Sequence of chain 1.B:
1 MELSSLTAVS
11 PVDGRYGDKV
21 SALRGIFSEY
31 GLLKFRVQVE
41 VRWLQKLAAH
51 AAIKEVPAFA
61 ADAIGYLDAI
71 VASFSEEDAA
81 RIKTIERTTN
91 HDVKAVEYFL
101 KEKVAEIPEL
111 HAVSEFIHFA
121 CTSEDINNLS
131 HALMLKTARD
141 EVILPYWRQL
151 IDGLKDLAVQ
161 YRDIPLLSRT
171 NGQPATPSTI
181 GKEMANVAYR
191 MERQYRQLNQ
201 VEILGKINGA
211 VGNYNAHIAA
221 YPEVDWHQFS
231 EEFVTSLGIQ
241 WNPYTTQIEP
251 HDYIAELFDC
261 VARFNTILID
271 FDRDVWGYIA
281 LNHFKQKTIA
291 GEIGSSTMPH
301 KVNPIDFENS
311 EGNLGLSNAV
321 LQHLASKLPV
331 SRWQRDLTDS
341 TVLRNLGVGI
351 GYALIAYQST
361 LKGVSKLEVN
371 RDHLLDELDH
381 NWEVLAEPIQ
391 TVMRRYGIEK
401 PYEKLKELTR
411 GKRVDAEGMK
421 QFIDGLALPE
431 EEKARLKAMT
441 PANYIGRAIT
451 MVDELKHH

Binding-site contacts:
Ligand atom C contacts residue SER295 of chain 2.A at 3.8 Å.
Ligand atom C5 contacts residue GLN247 of chain 2.B at 3.5 Å.
Ligand atom C6 contacts residue SER123 of chain 2.B at 3.4 Å.
Ligand atom OXT contacts residue SER295 of chain 2.A at 3.9 Å.
Ligand atom C5 contacts residue SER295 of chain 2.A at 3.0 Å.
Ligand atom O7 contacts residue THR297 of chain 2.A at 3.9 Å.
Ligand atom C contacts residue AMP1 of chain 2.F at 3.1 Å.
Ligand atom C4 contacts residue SER295 of chain 2.A at 3.0 Å.
Ligand atom C6 contacts residue SER295 of chain 2.A at 3.3 Å.
Ligand atom C4 contacts residue AMP1 of chain 2.F at 3.3 Å.
Ligand atom O7 contacts residue SER296 of chain 2.A at 3.1 Å (h-bond).
Ligand atom C5 contacts residue THR122 of chain 2.B at 3.5 Å.
Ligand atom O contacts residue GLN247 of chain 2.B at 2.8 Å (h-bond).
Ligand atom O8 contacts residue SER296 of chain 2.A at 2.8 Å (h-bond).
Ligand atom OXT contacts residue AMP1 of chain 2.F at 3.4 Å (h-bond).
Ligand atom O contacts residue ASN171 of chain 1.B at 3.8 Å.
Ligand atom OXT contacts residue THR170 of chain 1.B at 3.7 Å.
Ligand atom C4 contacts residue GLN247 of chain 2.B at 4.0 Å.
Ligand atom C contacts residue ASN171 of chain 1.B at 3.5 Å.
Ligand atom O7 contacts residue SER295 of chain 2.A at 4.0 Å.
Ligand atom O contacts residue AMP1 of chain 2.F at 3.4 Å (h-bond).
Ligand atom OXT contacts residue ASN171 of chain 1.B at 3.0 Å (h-bond).
Ligand atom C contacts residue ASN303 of chain 2.A at 3.9 Å.
Ligand atom C5 contacts residue AMP1 of chain 2.F at 3.8 Å.
Ligand atom O7 contacts residue THR122 of chain 2.B at 2.6 Å (h-bond).
Ligand atom OXT contacts residue LYS301 of chain 2.A at 2.7 Å (salt-bridge).
Ligand atom C6 contacts residue SER296 of chain 2.A at 3.5 Å.
Ligand atom O contacts residue LYS301 of chain 2.A at 3.4 Å (salt-bridge).
Ligand atom O8 contacts residue SER123 of chain 2.B at 2.9 Å (h-bond).
Ligand atom O7 contacts residue SER123 of chain 2.B at 2.5 Å (h-bond).
Ligand atom C6 contacts residue THR122 of chain 2.B at 3.4 Å.
Ligand atom C contacts residue LYS301 of chain 2.A at 3.5 Å.
Ligand atom O8 contacts residue SER295 of chain 2.A at 3.4 Å.
Ligand atom O contacts residue THR170 of chain 1.B at 2.7 Å (h-bond).
Ligand atom C contacts residue THR170 of chain 1.B at 3.6 Å.
Ligand atom O contacts residue MET298 of chain 2.A at 2.9 Å.
Ligand atom O8 contacts residue HIS91 of chain 2.B at 3.1 Å (h-bond).
Ligand atom C contacts residue MET298 of chain 2.A at 3.6 Å (hydrophobic).
Ligand atom OXT contacts residue ASN303 of chain 2.A at 2.8 Å (h-bond).
Ligand atom C contacts residue GLN247 of chain 2.B at 3.7 Å.

Sequence of chain 2.A:
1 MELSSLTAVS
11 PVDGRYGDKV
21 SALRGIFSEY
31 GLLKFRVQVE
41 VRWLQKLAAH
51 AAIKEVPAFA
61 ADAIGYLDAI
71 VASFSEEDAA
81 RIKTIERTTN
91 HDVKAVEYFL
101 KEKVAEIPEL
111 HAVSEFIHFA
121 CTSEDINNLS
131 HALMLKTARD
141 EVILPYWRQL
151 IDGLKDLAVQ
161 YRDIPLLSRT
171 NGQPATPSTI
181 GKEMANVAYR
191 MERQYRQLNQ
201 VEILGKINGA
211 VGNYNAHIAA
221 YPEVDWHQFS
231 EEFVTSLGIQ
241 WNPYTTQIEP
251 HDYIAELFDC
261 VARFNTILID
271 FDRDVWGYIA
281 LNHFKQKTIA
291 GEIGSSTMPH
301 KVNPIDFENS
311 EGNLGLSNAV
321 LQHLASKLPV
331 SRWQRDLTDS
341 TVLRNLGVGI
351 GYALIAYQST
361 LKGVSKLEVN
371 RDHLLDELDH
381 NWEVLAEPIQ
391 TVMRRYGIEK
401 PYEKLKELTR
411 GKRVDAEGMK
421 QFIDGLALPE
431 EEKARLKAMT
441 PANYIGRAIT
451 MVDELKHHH

The protein below binds the small molecule below.
Small molecule (SMILES): O=C(O)/C=C/C(=O)O

Sequence of chain 2.B:
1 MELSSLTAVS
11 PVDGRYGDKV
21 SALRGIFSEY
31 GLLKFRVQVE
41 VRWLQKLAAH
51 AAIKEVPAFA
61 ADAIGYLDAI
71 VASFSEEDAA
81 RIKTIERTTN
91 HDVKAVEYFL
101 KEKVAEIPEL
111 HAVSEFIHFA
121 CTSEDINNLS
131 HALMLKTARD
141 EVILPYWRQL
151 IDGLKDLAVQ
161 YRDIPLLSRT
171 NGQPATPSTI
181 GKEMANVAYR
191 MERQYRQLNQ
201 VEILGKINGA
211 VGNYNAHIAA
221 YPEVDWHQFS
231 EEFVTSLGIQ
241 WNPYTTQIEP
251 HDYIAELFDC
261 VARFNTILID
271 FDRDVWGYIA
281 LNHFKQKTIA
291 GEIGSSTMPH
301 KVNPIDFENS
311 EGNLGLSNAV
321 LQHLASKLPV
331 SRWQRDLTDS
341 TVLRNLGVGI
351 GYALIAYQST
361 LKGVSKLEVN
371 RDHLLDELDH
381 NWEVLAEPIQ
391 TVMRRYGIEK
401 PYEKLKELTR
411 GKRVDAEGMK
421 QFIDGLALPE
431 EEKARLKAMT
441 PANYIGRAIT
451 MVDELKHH